The small molecule below binds the protein below.
Small molecule (SMILES): CC(C)CCC[C@@H](C)[C@H]1CC[C@H]2[C@@H]3CC=C4C[C@@H](O)CC[C@]4(C)[C@H]3CC[C@]12C

Binding-site contacts:
Ligand atom C19 contacts residue GLN208 of chain 1.A at 3.8 Å.
Ligand atom C24 contacts residue PHE150 of chain 1.A at 4.4 Å (hydrophobic).
Ligand atom C4 contacts residue LEU209 of chain 1.A at 3.9 Å (hydrophobic).
Ligand atom C24 contacts residue PHE204 of chain 1.A at 3.6 Å (hydrophobic).
Ligand atom C18 contacts residue GLN208 of chain 1.A at 3.7 Å.
Ligand atom C15 contacts residue PHE204 of chain 1.A at 4.1 Å (hydrophobic).
Ligand atom C8 contacts residue GLN208 of chain 1.A at 4.3 Å.
Ligand atom C23 contacts residue PHE204 of chain 1.A at 3.7 Å (hydrophobic).

Sequence of chain 1.A:
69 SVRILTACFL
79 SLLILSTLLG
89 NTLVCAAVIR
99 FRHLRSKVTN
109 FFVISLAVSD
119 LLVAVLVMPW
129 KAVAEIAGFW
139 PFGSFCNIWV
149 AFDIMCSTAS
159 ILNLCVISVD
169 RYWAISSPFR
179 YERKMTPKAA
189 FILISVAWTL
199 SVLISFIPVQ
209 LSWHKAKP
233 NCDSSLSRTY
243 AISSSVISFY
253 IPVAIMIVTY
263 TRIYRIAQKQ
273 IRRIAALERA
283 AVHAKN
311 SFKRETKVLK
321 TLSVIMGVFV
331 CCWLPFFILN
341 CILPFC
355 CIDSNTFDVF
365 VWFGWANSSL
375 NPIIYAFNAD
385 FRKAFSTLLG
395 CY